A small-molecule ligand and the protein it binds are described below.
Small molecule (SMILES): CC(=O)N[C@@H]1[C@@H](O)[C@H](O)[C@@H](CO)O[C@H]1O

Sequence of chain 1.A:
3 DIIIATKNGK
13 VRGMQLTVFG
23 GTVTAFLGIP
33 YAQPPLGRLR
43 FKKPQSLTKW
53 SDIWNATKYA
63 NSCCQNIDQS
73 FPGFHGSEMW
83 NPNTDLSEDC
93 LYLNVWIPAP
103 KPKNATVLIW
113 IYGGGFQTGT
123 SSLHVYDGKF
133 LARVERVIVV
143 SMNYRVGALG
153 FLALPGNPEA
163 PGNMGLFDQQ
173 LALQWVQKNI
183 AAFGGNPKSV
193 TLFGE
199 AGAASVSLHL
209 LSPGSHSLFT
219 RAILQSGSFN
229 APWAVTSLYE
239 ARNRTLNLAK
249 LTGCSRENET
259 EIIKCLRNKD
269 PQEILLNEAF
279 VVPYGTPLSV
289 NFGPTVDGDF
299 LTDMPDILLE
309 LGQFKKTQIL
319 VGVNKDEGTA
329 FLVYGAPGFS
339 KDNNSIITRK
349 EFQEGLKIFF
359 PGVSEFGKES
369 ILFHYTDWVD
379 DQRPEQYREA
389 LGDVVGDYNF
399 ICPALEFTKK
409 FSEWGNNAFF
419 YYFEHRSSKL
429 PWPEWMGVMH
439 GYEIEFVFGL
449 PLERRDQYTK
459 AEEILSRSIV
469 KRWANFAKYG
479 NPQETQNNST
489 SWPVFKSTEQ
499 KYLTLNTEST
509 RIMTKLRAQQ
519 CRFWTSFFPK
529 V

Binding-site contacts:
Ligand atom C1 contacts residue ASN256 of chain 1.A at 1.4 Å.
Ligand atom O7 contacts residue ASN256 of chain 1.A at 3.0 Å (h-bond).
Ligand atom C2 contacts residue ASN256 of chain 1.A at 2.3 Å.
Ligand atom C5 contacts residue THR258 of chain 1.A at 4.4 Å.
Ligand atom C3 contacts residue ASN256 of chain 1.A at 3.7 Å.
Ligand atom N2 contacts residue ASN256 of chain 1.A at 2.8 Å (h-bond).
Ligand atom C4 contacts residue ASN256 of chain 1.A at 4.2 Å.
Ligand atom C5 contacts residue ASN256 of chain 1.A at 3.6 Å.
Ligand atom C7 contacts residue ASN256 of chain 1.A at 3.2 Å.
Ligand atom O5 contacts residue ASN256 of chain 1.A at 2.4 Å (h-bond).
Ligand atom O5 contacts residue THR258 of chain 1.A at 4.4 Å.